This small molecule binds to this protein.
Small molecule (SMILES): COC(=O)c1ccc([C@H]2c3[nH]c4ccccc4c3C[C@H](C(=O)OC)N2C(=O)CCl)cc1

Sequence of chain 1.A:
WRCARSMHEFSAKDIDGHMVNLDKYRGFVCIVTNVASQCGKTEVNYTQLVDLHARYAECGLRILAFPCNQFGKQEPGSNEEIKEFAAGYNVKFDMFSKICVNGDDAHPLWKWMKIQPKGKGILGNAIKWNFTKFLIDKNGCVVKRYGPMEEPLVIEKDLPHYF

Binding-site contacts:
Ligand atom C4 contacts residue CYS88 of chain 1.A at 4.1 Å (hydrophobic).
Ligand atom C9 contacts residue CYS88 of chain 1.A at 1.8 Å (hydrophobic).
Ligand atom O1 contacts residue PRO189 of chain 1.A at 4.0 Å.
Ligand atom C2 contacts residue PHE192 of chain 1.A at 4.2 Å (hydrophobic).
Ligand atom O1 contacts residue PHE192 of chain 1.A at 3.8 Å.
Ligand atom C1 contacts residue PRO189 of chain 1.A at 3.5 Å (hydrophobic).
Ligand atom C1 contacts residue PHE192 of chain 1.A at 3.8 Å (hydrophobic).
Ligand atom C21 contacts residue PRO189 of chain 1.A at 4.3 Å (hydrophobic).
Ligand atom C4 contacts residue PHE192 of chain 1.A at 4.0 Å (hydrophobic).
Ligand atom C22 contacts residue PRO189 of chain 1.A at 3.8 Å (hydrophobic).
Ligand atom N1 contacts residue CYS88 of chain 1.A at 3.4 Å (h-bond).
Ligand atom C4 contacts residue TYR85 of chain 1.A at 4.5 Å (hydrophobic).
Ligand atom O3 contacts residue CYS88 of chain 1.A at 3.5 Å (h-bond).
Ligand atom C3 contacts residue PHE192 of chain 1.A at 4.0 Å (hydrophobic).
Ligand atom C3 contacts residue CYS88 of chain 1.A at 3.5 Å (hydrophobic).
Ligand atom C8 contacts residue CYS88 of chain 1.A at 2.8 Å (hydrophobic).